This small molecule binds to this protein.
Small molecule (SMILES): NC[C@H](Cc1ccc(Cl)cc1)C(=O)N1CCN(c2ncnc3[nH]ccc23)CC1

Binding-site contacts:
Ligand atom CL1 contacts residue GLY23 of chain 1.A at 3.3 Å.
Ligand atom C4 contacts residue THR72 of chain 1.A at 3.8 Å.
Ligand atom C3 contacts residue THR152 of chain 1.A at 3.6 Å.
Ligand atom CL1 contacts residue LYS40 of chain 1.A at 3.7 Å.
Ligand atom O18 contacts residue ARG4 of chain 1.C at 3.2 Å (salt-bridge).
Ligand atom C4 contacts residue THR152 of chain 1.A at 3.5 Å.
Ligand atom N6 contacts residue GLU89 of chain 1.A at 2.9 Å (salt-bridge).
Ligand atom C16 contacts residue MET142 of chain 1.A at 3.8 Å (hydrophobic).
Ligand atom C9 contacts residue PHE299 of chain 1.A at 3.5 Å (hydrophobic).
Ligand atom C7 contacts residue ALA38 of chain 1.A at 3.5 Å (hydrophobic).
Ligand atom O18 contacts residue GLU95 of chain 1.A at 3.4 Å (salt-bridge).
Ligand atom N5 contacts residue ASP153 of chain 1.A at 3.2 Å (salt-bridge).
Ligand atom C21 contacts residue GLU139 of chain 1.A at 3.7 Å.
Ligand atom N10 contacts residue ALA91 of chain 1.A at 2.9 Å (h-bond).
Ligand atom C21 contacts residue ASN140 of chain 1.A at 3.6 Å.
Ligand atom N11 contacts residue MET142 of chain 1.A at 3.8 Å.
Ligand atom C19 contacts residue ASP153 of chain 1.A at 3.7 Å.
Ligand atom C1 contacts residue MET142 of chain 1.A at 3.3 Å (hydrophobic).
Ligand atom N10 contacts residue GLU89 of chain 1.A at 3.7 Å.
Ligand atom C4 contacts residue MET88 of chain 1.A at 3.6 Å (hydrophobic).
Ligand atom N10 contacts residue ALA38 of chain 1.A at 3.7 Å.
Ligand atom C9 contacts residue MET142 of chain 1.A at 3.6 Å (hydrophobic).
Ligand atom N5 contacts residue GLU95 of chain 1.A at 3.5 Å (salt-bridge).
Ligand atom C24 contacts residue GLY20 of chain 1.A at 3.8 Å.
Ligand atom C7 contacts residue GLU89 of chain 1.A at 3.6 Å.
Ligand atom C26 contacts residue LYS40 of chain 1.A at 3.7 Å.
Ligand atom N6 contacts residue THR72 of chain 1.A at 3.8 Å.
Ligand atom C15 contacts residue ASP153 of chain 1.A at 3.8 Å.
Ligand atom C2 contacts residue MET142 of chain 1.A at 3.4 Å (hydrophobic).
Ligand atom N11 contacts residue VAL25 of chain 1.A at 3.7 Å.
Ligand atom C21 contacts residue ASP153 of chain 1.A at 3.1 Å.
Ligand atom N6 contacts residue ALA38 of chain 1.A at 3.6 Å.
Ligand atom CL1 contacts residue LYS24 of chain 1.A at 3.3 Å.
Ligand atom N5 contacts residue GLU139 of chain 1.A at 2.7 Å (salt-bridge).
Ligand atom C27 contacts residue ASP153 of chain 1.A at 3.8 Å.
Ligand atom N8 contacts residue PHE299 of chain 1.A at 3.4 Å.
Ligand atom C7 contacts residue MET142 of chain 1.A at 3.7 Å (hydrophobic).
Ligand atom C15 contacts residue VAL25 of chain 1.A at 3.8 Å (hydrophobic).
Ligand atom N8 contacts residue MET142 of chain 1.A at 3.4 Å.
Ligand atom C9 contacts residue ALA91 of chain 1.A at 3.6 Å (hydrophobic).

Sequence of chain 1.A:
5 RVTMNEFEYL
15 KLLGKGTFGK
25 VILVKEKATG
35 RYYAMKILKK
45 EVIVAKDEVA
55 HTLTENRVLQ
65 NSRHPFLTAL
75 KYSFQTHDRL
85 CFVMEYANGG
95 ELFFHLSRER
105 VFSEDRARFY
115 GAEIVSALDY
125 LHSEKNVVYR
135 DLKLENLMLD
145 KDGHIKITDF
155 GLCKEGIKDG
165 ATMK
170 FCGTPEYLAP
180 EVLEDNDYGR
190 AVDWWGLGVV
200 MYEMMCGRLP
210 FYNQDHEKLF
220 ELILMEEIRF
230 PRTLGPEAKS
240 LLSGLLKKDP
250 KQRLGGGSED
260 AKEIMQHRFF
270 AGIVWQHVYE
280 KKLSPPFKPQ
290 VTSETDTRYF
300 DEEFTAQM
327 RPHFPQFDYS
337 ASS

Sequence of chain 1.C:
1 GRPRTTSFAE